A protein and the small-molecule ligand that binds it are described below.
Small molecule (SMILES): CC(=O)N[C@@H]1[C@@H](O)[C@H](O)[C@@H](CO)O[C@H]1O

Sequence of chain 1.C:
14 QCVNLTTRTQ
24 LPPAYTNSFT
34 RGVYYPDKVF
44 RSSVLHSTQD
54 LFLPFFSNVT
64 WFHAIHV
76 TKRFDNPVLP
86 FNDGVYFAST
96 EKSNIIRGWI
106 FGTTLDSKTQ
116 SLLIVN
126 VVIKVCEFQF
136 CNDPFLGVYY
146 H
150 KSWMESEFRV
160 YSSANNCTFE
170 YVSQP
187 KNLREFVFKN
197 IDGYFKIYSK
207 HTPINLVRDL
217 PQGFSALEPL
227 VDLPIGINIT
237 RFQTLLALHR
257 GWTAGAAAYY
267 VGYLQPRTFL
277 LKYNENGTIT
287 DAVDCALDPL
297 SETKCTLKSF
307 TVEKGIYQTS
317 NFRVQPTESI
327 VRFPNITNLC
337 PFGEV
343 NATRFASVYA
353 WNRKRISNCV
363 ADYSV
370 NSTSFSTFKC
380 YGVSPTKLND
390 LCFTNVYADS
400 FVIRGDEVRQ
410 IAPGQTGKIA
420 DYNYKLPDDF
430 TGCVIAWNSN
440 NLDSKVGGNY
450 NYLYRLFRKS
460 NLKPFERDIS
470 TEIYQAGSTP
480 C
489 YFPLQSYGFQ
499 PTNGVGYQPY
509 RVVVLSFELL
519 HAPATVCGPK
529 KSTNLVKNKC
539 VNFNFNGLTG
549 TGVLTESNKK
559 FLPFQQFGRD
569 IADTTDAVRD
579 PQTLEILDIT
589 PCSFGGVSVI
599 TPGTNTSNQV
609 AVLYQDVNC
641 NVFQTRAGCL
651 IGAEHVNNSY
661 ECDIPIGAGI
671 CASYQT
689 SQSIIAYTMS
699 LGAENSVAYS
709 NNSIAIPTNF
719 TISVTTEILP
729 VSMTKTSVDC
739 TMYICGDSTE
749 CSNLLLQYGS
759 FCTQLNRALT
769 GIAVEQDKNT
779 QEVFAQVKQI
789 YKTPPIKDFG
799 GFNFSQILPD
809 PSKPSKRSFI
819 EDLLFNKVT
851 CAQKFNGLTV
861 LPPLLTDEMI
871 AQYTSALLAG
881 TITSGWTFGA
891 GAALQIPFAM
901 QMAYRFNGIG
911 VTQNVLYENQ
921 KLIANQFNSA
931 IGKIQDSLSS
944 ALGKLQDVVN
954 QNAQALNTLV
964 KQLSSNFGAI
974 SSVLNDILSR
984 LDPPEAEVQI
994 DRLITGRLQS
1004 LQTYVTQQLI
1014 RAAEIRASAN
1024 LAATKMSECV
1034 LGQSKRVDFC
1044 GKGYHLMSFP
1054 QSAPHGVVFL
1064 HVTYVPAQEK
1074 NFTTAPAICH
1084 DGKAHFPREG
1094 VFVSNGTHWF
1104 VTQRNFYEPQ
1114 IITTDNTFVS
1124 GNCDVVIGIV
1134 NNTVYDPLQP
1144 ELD

Binding-site contacts:
Ligand atom C5 contacts residue ASN164 of chain 1.C at 4.0 Å.
Ligand atom C1 contacts residue GLU132 of chain 1.C at 3.2 Å.
Ligand atom O5 contacts residue ASN164 of chain 1.C at 3.3 Å (h-bond).
Ligand atom O5 contacts residue ASN165 of chain 1.C at 2.4 Å (h-bond).
Ligand atom O5 contacts residue GLU132 of chain 1.C at 4.3 Å.
Ligand atom C2 contacts residue GLU132 of chain 1.C at 3.8 Å.
Ligand atom C3 contacts residue GLU132 of chain 1.C at 4.3 Å.
Ligand atom C8 contacts residue GLN115 of chain 1.C at 3.7 Å.
Ligand atom C6 contacts residue ASN164 of chain 1.C at 3.7 Å.
Ligand atom C1 contacts residue ASN164 of chain 1.C at 4.3 Å.
Ligand atom N2 contacts residue GLU132 of chain 1.C at 3.5 Å (salt-bridge).
Ligand atom C3 contacts residue ASN165 of chain 1.C at 3.9 Å.
Ligand atom C2 contacts residue ASN165 of chain 1.C at 2.5 Å.
Ligand atom C1 contacts residue ASN165 of chain 1.C at 1.5 Å.
Ligand atom C4 contacts residue ASN165 of chain 1.C at 4.3 Å.
Ligand atom C7 contacts residue ASN165 of chain 1.C at 3.3 Å.
Ligand atom C8 contacts residue ASN165 of chain 1.C at 4.3 Å.
Ligand atom C7 contacts residue GLU132 of chain 1.C at 4.0 Å.
Ligand atom O6 contacts residue ASN164 of chain 1.C at 3.5 Å.
Ligand atom C5 contacts residue ASN165 of chain 1.C at 3.7 Å.
Ligand atom O7 contacts residue ASN165 of chain 1.C at 3.4 Å.
Ligand atom C8 contacts residue GLU132 of chain 1.C at 3.6 Å.
Ligand atom N2 contacts residue ASN165 of chain 1.C at 2.9 Å (h-bond).